Binding-site contacts:
Ligand atom C7 contacts residue HIS20 of chain 1.A at 4.1 Å.
Ligand atom O72 contacts residue ASN52 of chain 1.A at 2.8 Å (h-bond).
Ligand atom C2 contacts residue GLY250 of chain 1.A at 3.8 Å.
Ligand atom O71 contacts residue ARG22 of chain 1.A at 2.8 Å (salt-bridge).
Ligand atom O2 contacts residue PRO249 of chain 1.A at 3.2 Å.
Ligand atom O4 contacts residue HIS137 of chain 1.A at 3.0 Å.
Ligand atom N3 contacts residue HIS137 of chain 1.A at 4.2 Å.
Ligand atom O4 contacts residue ARG208 of chain 1.A at 3.9 Å.
Ligand atom C4 contacts residue ARG208 of chain 1.A at 3.8 Å.
Ligand atom C4 contacts residue ZN1 of chain 1.B at 3.6 Å.
Ligand atom O2 contacts residue GLY250 of chain 1.A at 3.1 Å (h-bond).
Ligand atom O72 contacts residue ARG22 of chain 1.A at 2.9 Å (salt-bridge).
Ligand atom C2 contacts residue ASP233 of chain 1.A at 4.2 Å.
Ligand atom O2 contacts residue ARG208 of chain 1.A at 2.9 Å (salt-bridge).
Ligand atom N1 contacts residue PRO249 of chain 1.A at 3.0 Å (h-bond).
Ligand atom O71 contacts residue PRO249 of chain 1.A at 3.1 Å (h-bond).
Ligand atom C7 contacts residue HIS237 of chain 1.A at 4.2 Å.
Ligand atom C6 contacts residue HIS20 of chain 1.A at 3.9 Å.
Ligand atom O72 contacts residue HIS20 of chain 1.A at 3.3 Å (h-bond).
Ligand atom C2 contacts residue ARG208 of chain 1.A at 3.4 Å.
Ligand atom C2 contacts residue PRO249 of chain 1.A at 3.5 Å (hydrophobic).
Ligand atom C7 contacts residue ALA235 of chain 1.A at 3.9 Å (hydrophobic).
Ligand atom C4 contacts residue HIS137 of chain 1.A at 4.0 Å.
Ligand atom O2 contacts residue VAL207 of chain 1.A at 3.6 Å.
Ligand atom C7 contacts residue ASN52 of chain 1.A at 3.9 Å.
Ligand atom O71 contacts residue ALA235 of chain 1.A at 3.7 Å.
Ligand atom O4 contacts residue KCX103 of chain 1.A at 4.2 Å.
Ligand atom C6 contacts residue ALA235 of chain 1.A at 3.9 Å (hydrophobic).
Ligand atom C5 contacts residue ASN52 of chain 1.A at 4.2 Å.
Ligand atom N3 contacts residue ASP233 of chain 1.A at 4.2 Å.
Ligand atom C5 contacts residue ZN1 of chain 1.C at 3.9 Å.
Ligand atom O71 contacts residue HIS237 of chain 1.A at 3.0 Å (h-bond).
Ligand atom O4 contacts residue ZN1 of chain 1.B at 3.0 Å.
Ligand atom C6 contacts residue PRO249 of chain 1.A at 4.0 Å (hydrophobic).
Ligand atom N3 contacts residue ARG208 of chain 1.A at 2.8 Å (salt-bridge).
Ligand atom C7 contacts residue ARG22 of chain 1.A at 3.5 Å.
Ligand atom C7 contacts residue PRO249 of chain 1.A at 4.0 Å (hydrophobic).
Ligand atom N1 contacts residue GLY250 of chain 1.A at 3.6 Å.
Ligand atom N1 contacts residue ALA235 of chain 1.A at 3.5 Å.
Ligand atom C5 contacts residue HIS20 of chain 1.A at 4.0 Å.

Sequence of chain 1.A:
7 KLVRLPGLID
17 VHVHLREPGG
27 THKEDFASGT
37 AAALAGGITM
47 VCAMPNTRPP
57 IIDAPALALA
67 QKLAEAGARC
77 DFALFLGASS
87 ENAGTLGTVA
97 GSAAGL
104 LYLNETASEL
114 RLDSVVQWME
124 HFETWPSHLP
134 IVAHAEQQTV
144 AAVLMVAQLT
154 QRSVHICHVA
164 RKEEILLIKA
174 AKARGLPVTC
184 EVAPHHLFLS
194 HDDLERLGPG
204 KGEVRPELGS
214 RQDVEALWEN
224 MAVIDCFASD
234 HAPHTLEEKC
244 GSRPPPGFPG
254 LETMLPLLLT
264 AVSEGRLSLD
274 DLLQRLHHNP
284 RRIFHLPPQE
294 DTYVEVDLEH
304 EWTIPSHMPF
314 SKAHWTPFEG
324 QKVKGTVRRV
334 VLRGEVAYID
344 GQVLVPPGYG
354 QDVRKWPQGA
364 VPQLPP

A small-molecule ligand and the protein it binds are described below.
Small molecule (SMILES): O=C1C[C@@H](C(=O)O)NC(=O)N1